Sequence of chain 1.E:
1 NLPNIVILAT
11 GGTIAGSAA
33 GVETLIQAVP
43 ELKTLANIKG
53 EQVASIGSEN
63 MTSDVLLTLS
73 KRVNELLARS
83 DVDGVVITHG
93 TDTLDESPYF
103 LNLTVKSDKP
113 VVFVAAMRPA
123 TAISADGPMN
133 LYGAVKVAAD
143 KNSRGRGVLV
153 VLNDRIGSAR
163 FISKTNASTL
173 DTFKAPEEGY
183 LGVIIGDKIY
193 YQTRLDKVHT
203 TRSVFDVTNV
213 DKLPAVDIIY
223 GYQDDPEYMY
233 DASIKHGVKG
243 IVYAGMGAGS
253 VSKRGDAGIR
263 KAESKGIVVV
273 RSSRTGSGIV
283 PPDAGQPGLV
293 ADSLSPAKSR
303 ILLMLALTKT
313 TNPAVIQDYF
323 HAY

The protein below binds the small molecule below.
Small molecule (SMILES): N[C@@H](CC(=O)O)C(=O)O

Sequence of chain 1.G:
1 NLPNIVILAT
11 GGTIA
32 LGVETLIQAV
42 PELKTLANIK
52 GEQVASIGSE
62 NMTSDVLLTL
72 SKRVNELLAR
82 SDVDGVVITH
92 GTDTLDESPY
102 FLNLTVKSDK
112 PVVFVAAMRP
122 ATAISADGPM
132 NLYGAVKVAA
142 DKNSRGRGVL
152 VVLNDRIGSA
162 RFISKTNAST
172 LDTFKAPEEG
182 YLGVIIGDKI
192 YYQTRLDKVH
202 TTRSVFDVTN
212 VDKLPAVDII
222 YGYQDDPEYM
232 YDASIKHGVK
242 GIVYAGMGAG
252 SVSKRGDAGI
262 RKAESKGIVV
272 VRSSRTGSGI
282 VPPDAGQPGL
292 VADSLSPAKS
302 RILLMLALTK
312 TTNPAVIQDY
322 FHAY

Binding-site contacts:
Ligand atom OD2 contacts residue GLY12 of chain 1.E at 3.7 Å.
Ligand atom OD2 contacts residue THR13 of chain 1.E at 2.7 Å (h-bond).
Ligand atom CG contacts residue GLY92 of chain 1.E at 4.2 Å.
Ligand atom CG contacts residue ALA118 of chain 1.E at 3.8 Å (hydrophobic).
Ligand atom CA contacts residue ASP94 of chain 1.E at 3.5 Å.
Ligand atom OD2 contacts residue THR93 of chain 1.E at 3.2 Å (h-bond).
Ligand atom CB contacts residue THR93 of chain 1.E at 3.6 Å.
Ligand atom N contacts residue ASP94 of chain 1.E at 2.7 Å (salt-bridge).
Ligand atom OXT contacts residue ASP94 of chain 1.E at 3.0 Å.
Ligand atom O contacts residue GLY59 of chain 1.E at 3.3 Å.
Ligand atom N contacts residue GLU61 of chain 1.E at 2.9 Å (salt-bridge).
Ligand atom C contacts residue GLY59 of chain 1.E at 4.1 Å.
Ligand atom CA contacts residue THR13 of chain 1.E at 3.5 Å.
Ligand atom OD2 contacts residue GLY92 of chain 1.E at 3.3 Å.
Ligand atom C contacts residue GLY92 of chain 1.E at 3.5 Å.
Ligand atom CG contacts residue THR93 of chain 1.E at 3.0 Å.
Ligand atom OD1 contacts residue MET119 of chain 1.E at 4.1 Å.
Ligand atom CG contacts residue THR13 of chain 1.E at 2.8 Å.
Ligand atom OXT contacts residue GLU61 of chain 1.E at 3.5 Å (salt-bridge).
Ligand atom OD2 contacts residue ALA118 of chain 1.E at 3.9 Å.
Ligand atom C contacts residue THR93 of chain 1.E at 3.8 Å.
Ligand atom O contacts residue GLY92 of chain 1.E at 3.0 Å.
Ligand atom C contacts residue GLU61 of chain 1.E at 3.2 Å.
Ligand atom OD1 contacts residue ALA118 of chain 1.E at 3.0 Å (h-bond).
Ligand atom O contacts residue SER60 of chain 1.E at 2.8 Å (h-bond).
Ligand atom OD1 contacts residue THR13 of chain 1.E at 3.2 Å (h-bond).
Ligand atom OD1 contacts residue THR93 of chain 1.E at 2.5 Å (h-bond).
Ligand atom O contacts residue THR93 of chain 1.E at 4.2 Å.
Ligand atom C contacts residue ASP94 of chain 1.E at 3.7 Å.
Ligand atom O contacts residue GLU61 of chain 1.E at 3.3 Å (salt-bridge).
Ligand atom CA contacts residue GLU61 of chain 1.E at 3.5 Å.
Ligand atom CB contacts residue THR13 of chain 1.E at 3.2 Å.
Ligand atom O contacts residue GLY12 of chain 1.E at 3.2 Å.
Ligand atom C contacts residue SER60 of chain 1.E at 3.4 Å.
Ligand atom OXT contacts residue THR93 of chain 1.E at 3.4 Å (h-bond).
Ligand atom N contacts residue SER252 of chain 1.G at 4.3 Å.
Ligand atom OXT contacts residue SER60 of chain 1.E at 2.6 Å (h-bond).
Ligand atom O contacts residue THR13 of chain 1.E at 4.0 Å.
Ligand atom OXT contacts residue GLY92 of chain 1.E at 3.5 Å.
Ligand atom CB contacts residue ASP94 of chain 1.E at 3.6 Å.